Sequence of chain 1.A:
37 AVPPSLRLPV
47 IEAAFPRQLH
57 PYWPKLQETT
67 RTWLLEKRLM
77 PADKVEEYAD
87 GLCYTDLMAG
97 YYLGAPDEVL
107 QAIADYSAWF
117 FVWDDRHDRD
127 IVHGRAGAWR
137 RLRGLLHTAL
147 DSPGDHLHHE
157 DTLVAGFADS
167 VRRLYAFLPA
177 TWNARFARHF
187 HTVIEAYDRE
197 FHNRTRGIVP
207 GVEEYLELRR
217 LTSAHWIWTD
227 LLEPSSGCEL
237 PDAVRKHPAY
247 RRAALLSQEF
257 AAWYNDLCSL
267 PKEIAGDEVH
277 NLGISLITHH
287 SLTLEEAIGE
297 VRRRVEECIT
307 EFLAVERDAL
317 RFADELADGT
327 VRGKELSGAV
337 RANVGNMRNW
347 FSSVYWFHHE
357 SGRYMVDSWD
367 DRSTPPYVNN

Binding-site contacts:
Ligand atom C3 contacts residue TRP224 of chain 1.A at 4.0 Å (hydrophobic).
Ligand atom N contacts residue PHE117 of chain 1.A at 4.4 Å.
Ligand atom C12 contacts residue ASN261 of chain 1.A at 4.0 Å.
Ligand atom C7 contacts residue ARG359 of chain 1.A at 4.2 Å.
Ligand atom C1 contacts residue PHE117 of chain 1.A at 4.3 Å (hydrophobic).
Ligand atom C9 contacts residue ASN261 of chain 1.A at 4.0 Å.
Ligand atom C13 contacts residue SER219 of chain 1.A at 3.5 Å.
Ligand atom C11 contacts residue VAL350 of chain 1.A at 4.3 Å (hydrophobic).
Ligand atom C7 contacts residue PHE117 of chain 1.A at 3.9 Å (hydrophobic).
Ligand atom C10 contacts residue PHE353 of chain 1.A at 4.1 Å (hydrophobic).
Ligand atom C7 contacts residue TYR193 of chain 1.A at 4.2 Å (hydrophobic).
Ligand atom C9 contacts residue PHE117 of chain 1.A at 3.9 Å (hydrophobic).
Ligand atom C12 contacts residue ALA258 of chain 1.A at 4.3 Å (hydrophobic).
Ligand atom C7 contacts residue POP1 of chain 1.I at 3.4 Å.
Ligand atom C8 contacts residue ASN261 of chain 1.A at 4.2 Å.
Ligand atom C3 contacts residue PHE116 of chain 1.A at 3.6 Å (hydrophobic).
Ligand atom C1 contacts residue POP1 of chain 1.I at 3.1 Å.
Ligand atom C12 contacts residue ALA257 of chain 1.A at 3.6 Å (hydrophobic).
Ligand atom C4 contacts residue SER219 of chain 1.A at 3.6 Å.
Ligand atom C3 contacts residue PHE117 of chain 1.A at 3.9 Å (hydrophobic).
Ligand atom C5 contacts residue ALA220 of chain 1.A at 4.3 Å (hydrophobic).
Ligand atom C3 contacts residue SER113 of chain 1.A at 4.3 Å.
Ligand atom C11 contacts residue HIS354 of chain 1.A at 3.8 Å.
Ligand atom C7 contacts residue ASP120 of chain 1.A at 3.5 Å.
Ligand atom N contacts residue POP1 of chain 1.I at 4.0 Å.
Ligand atom C10 contacts residue ASN261 of chain 1.A at 4.4 Å.
Ligand atom C12 contacts residue SER219 of chain 1.A at 3.8 Å.
Ligand atom C5 contacts residue PHE116 of chain 1.A at 3.4 Å (hydrophobic).
Ligand atom C6 contacts residue TYR193 of chain 1.A at 3.8 Å (hydrophobic).
Ligand atom C8 contacts residue POP1 of chain 1.I at 4.1 Å.
Ligand atom C5 contacts residue SER219 of chain 1.A at 3.2 Å.
Ligand atom C9 contacts residue TYR360 of chain 1.A at 3.9 Å (hydrophobic).
Ligand atom C6 contacts residue POP1 of chain 1.I at 3.6 Å.
Ligand atom C2 contacts residue PHE117 of chain 1.A at 3.4 Å (hydrophobic).
Ligand atom C11 contacts residue ALA257 of chain 1.A at 3.9 Å (hydrophobic).
Ligand atom C10 contacts residue HIS354 of chain 1.A at 3.7 Å.
Ligand atom C13 contacts residue ASN261 of chain 1.A at 4.1 Å.
Ligand atom C11 contacts residue ASN261 of chain 1.A at 4.2 Å.
Ligand atom C5 contacts residue THR218 of chain 1.A at 3.2 Å.
Ligand atom C6 contacts residue PHE116 of chain 1.A at 4.0 Å (hydrophobic).

A small-molecule ligand and the protein it binds are described below.
Small molecule (SMILES): CC[N+](CC)(CC)Cc1ccccc1